This protein binds this small molecule.
Small molecule (SMILES): CC(=O)N[C@@H]1[C@@H](O)[C@H](O)[C@@H](CO)O[C@H]1O

Binding-site contacts:
Ligand atom O7 contacts residue ASP108 of chain 1.O at 4.5 Å.
Ligand atom C8 contacts residue LYS218 of chain 1.O at 3.7 Å.
Ligand atom O6 contacts residue GLU120 of chain 1.O at 3.1 Å.
Ligand atom C8 contacts residue VAL106 of chain 1.O at 3.7 Å (hydrophobic).
Ligand atom O7 contacts residue ASN121 of chain 1.O at 3.0 Å (h-bond).
Ligand atom C3 contacts residue ASN121 of chain 1.O at 3.8 Å.
Ligand atom C7 contacts residue VAL106 of chain 1.O at 4.2 Å (hydrophobic).
Ligand atom C2 contacts residue ASN121 of chain 1.O at 2.5 Å.
Ligand atom C6 contacts residue GLU120 of chain 1.O at 4.5 Å.
Ligand atom O7 contacts residue VAL106 of chain 1.O at 4.1 Å.
Ligand atom O5 contacts residue GLU120 of chain 1.O at 4.1 Å.
Ligand atom C4 contacts residue ASN121 of chain 1.O at 4.2 Å.
Ligand atom N2 contacts residue ASN121 of chain 1.O at 3.0 Å (h-bond).
Ligand atom C1 contacts residue ASN121 of chain 1.O at 1.5 Å.
Ligand atom C5 contacts residue ASN121 of chain 1.O at 3.6 Å.
Ligand atom C7 contacts residue ASN121 of chain 1.O at 3.2 Å.
Ligand atom O5 contacts residue ASN121 of chain 1.O at 2.3 Å (h-bond).

Sequence of chain 1.O:
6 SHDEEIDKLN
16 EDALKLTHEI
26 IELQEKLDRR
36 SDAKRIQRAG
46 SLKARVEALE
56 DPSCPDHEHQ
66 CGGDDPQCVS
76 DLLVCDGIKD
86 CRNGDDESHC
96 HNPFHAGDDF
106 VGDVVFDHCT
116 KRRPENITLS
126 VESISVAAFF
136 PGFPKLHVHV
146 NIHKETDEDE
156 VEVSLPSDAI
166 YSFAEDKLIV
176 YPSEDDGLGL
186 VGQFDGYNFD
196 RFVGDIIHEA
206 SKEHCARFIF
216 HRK